Sequence of chain 1.A:
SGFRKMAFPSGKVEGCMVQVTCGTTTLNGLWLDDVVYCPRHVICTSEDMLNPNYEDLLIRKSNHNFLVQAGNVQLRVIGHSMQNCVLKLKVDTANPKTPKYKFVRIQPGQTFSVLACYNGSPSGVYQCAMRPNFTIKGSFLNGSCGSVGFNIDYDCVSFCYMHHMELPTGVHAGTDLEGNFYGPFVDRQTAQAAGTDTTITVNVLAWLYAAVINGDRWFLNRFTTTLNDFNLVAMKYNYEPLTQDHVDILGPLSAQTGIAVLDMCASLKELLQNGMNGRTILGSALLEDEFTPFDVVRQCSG

A protein and the small-molecule ligand that binds it are described below.
Small molecule (SMILES): CNC(=O)[C@H](O)[C@H](CCC(C)(F)F)NC(=O)[C@@H]1[C@H]2CCC[C@H]2CN1C(=O)[C@@H](NC(=O)OC)C(C)(C)C

Binding-site contacts:
Ligand atom C14 contacts residue HIS41 of chain 1.A at 3.4 Å.
Ligand atom O4 contacts residue ASN142 of chain 1.A at 3.6 Å.
Ligand atom C23 contacts residue ASN142 of chain 1.A at 3.5 Å.
Ligand atom C23 contacts residue THR26 of chain 1.A at 3.3 Å.
Ligand atom C17 contacts residue CYS145 of chain 1.A at 3.1 Å (hydrophobic).
Ligand atom N contacts residue GLU166 of chain 1.A at 2.9 Å (salt-bridge).
Ligand atom O contacts residue GLU166 of chain 1.A at 3.0 Å (salt-bridge).
Ligand atom O3 contacts residue EDO1 of chain 1.E at 3.4 Å (h-bond).
Ligand atom C23 contacts residue EDO1 of chain 1.E at 3.5 Å.
Ligand atom F contacts residue PHE140 of chain 1.A at 3.5 Å.
Ligand atom C6 contacts residue GLU166 of chain 1.A at 3.6 Å.
Ligand atom C12 contacts residue ARG188 of chain 1.A at 3.6 Å.
Ligand atom C22 contacts residue ASN142 of chain 1.A at 3.5 Å.
Ligand atom C16 contacts residue CYS145 of chain 1.A at 2.7 Å (hydrophobic).
Ligand atom C22 contacts residue CYS145 of chain 1.A at 2.8 Å (hydrophobic).
Ligand atom N3 contacts residue ASN142 of chain 1.A at 3.5 Å (h-bond).
Ligand atom F contacts residue LEU141 of chain 1.A at 2.9 Å.
Ligand atom C20 contacts residue GLU166 of chain 1.A at 3.5 Å.
Ligand atom C23 contacts residue GLY143 of chain 1.A at 3.5 Å.
Ligand atom C21 contacts residue CYS145 of chain 1.A at 1.8 Å (hydrophobic).
Ligand atom C8 contacts residue HIS164 of chain 1.A at 3.5 Å.
Ligand atom N2 contacts residue CYS145 of chain 1.A at 3.2 Å (h-bond).
Ligand atom O1 contacts residue GLU166 of chain 1.A at 3.2 Å (salt-bridge).
Ligand atom F contacts residue SER144 of chain 1.A at 3.2 Å.
Ligand atom O3 contacts residue CYS145 of chain 1.A at 2.6 Å (h-bond).
Ligand atom N2 contacts residue HIS164 of chain 1.A at 2.9 Å (h-bond).
Ligand atom O3 contacts residue HIS41 of chain 1.A at 2.5 Å (h-bond).
Ligand atom C5 contacts residue GLU166 of chain 1.A at 3.5 Å.
Ligand atom O4 contacts residue CYS145 of chain 1.A at 2.9 Å (h-bond).
Ligand atom N3 contacts residue EDO1 of chain 1.E at 3.0 Å (h-bond).
Ligand atom O4 contacts residue GLY143 of chain 1.A at 2.8 Å (h-bond).
Ligand atom F1 contacts residue HIS163 of chain 1.A at 3.0 Å.
Ligand atom C7 contacts residue THR190 of chain 1.A at 3.3 Å.
Ligand atom C21 contacts residue HIS41 of chain 1.A at 3.6 Å.
Ligand atom C11 contacts residue GLN189 of chain 1.A at 3.7 Å.
Ligand atom F contacts residue ASN142 of chain 1.A at 3.5 Å.
Ligand atom O4 contacts residue SER144 of chain 1.A at 3.2 Å (h-bond).
Ligand atom O contacts residue MET165 of chain 1.A at 3.4 Å.
Ligand atom F1 contacts residue GLU166 of chain 1.A at 3.4 Å.
Ligand atom C14 contacts residue HIS164 of chain 1.A at 3.6 Å.

Sequence of chain 2.A:
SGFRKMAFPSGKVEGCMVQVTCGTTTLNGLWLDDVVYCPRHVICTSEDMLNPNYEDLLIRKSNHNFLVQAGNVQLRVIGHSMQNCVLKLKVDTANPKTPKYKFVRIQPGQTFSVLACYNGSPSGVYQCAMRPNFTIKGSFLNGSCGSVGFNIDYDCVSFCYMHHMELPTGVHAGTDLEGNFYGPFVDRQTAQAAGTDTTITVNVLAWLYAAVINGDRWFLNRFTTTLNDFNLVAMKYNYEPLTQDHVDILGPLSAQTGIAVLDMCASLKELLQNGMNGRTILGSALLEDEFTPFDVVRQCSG